Binding-site contacts:
Ligand atom C1 contacts residue HIS171 of chain 1.A at 3.8 Å.
Ligand atom O4 contacts residue HIS171 of chain 1.A at 2.9 Å.
Ligand atom C4 contacts residue HIS171 of chain 1.A at 3.9 Å.
Ligand atom O3 contacts residue UDP1 of chain 1.G at 3.1 Å (h-bond).
Ligand atom C5 contacts residue GLU241 of chain 1.A at 4.1 Å.
Ligand atom C2 contacts residue HIS171 of chain 1.A at 3.8 Å.
Ligand atom C6 contacts residue HIS171 of chain 1.A at 4.1 Å.
Ligand atom C1 contacts residue ARG206 of chain 1.A at 3.9 Å.
Ligand atom O3 contacts residue ASP264 of chain 1.A at 3.7 Å.
Ligand atom C4' contacts residue PHE174 of chain 1.A at 4.1 Å (hydrophobic).
Ligand atom O4 contacts residue GLU241 of chain 1.A at 2.6 Å (salt-bridge).
Ligand atom C6 contacts residue TRP238 of chain 1.A at 3.4 Å (hydrophobic).
Ligand atom C3 contacts residue TRP238 of chain 1.A at 3.8 Å (hydrophobic).
Ligand atom C3 contacts residue ASP264 of chain 1.A at 4.1 Å.
Ligand atom O1 contacts residue HIS171 of chain 1.A at 3.4 Å (h-bond).
Ligand atom C2 contacts residue UDP1 of chain 1.G at 3.4 Å.
Ligand atom C3 contacts residue LEU267 of chain 1.A at 3.8 Å (hydrophobic).
Ligand atom O5 contacts residue HIS171 of chain 1.A at 3.2 Å.
Ligand atom C6 contacts residue THR183 of chain 1.A at 3.4 Å.
Ligand atom C5 contacts residue HIS171 of chain 1.A at 3.9 Å.
Ligand atom O5 contacts residue PHE174 of chain 1.A at 3.8 Å.
Ligand atom C4 contacts residue LEU267 of chain 1.A at 3.5 Å (hydrophobic).
Ligand atom C1 contacts residue UDP1 of chain 1.G at 3.5 Å.
Ligand atom C4 contacts residue ASP264 of chain 1.A at 3.2 Å.
Ligand atom C4' contacts residue GLY173 of chain 1.A at 3.9 Å.
Ligand atom O6 contacts residue TRP238 of chain 1.A at 3.3 Å (h-bond).
Ligand atom O4 contacts residue ASP264 of chain 1.A at 2.6 Å (salt-bridge).
Ligand atom C4 contacts residue GLU241 of chain 1.A at 3.4 Å.
Ligand atom C6 contacts residue PHE174 of chain 1.A at 4.0 Å (hydrophobic).
Ligand atom C6 contacts residue GLU241 of chain 1.A at 3.5 Å.
Ligand atom C6 contacts residue TYR202 of chain 1.A at 3.7 Å (hydrophobic).
Ligand atom C5 contacts residue TRP238 of chain 1.A at 3.6 Å (hydrophobic).
Ligand atom O6 contacts residue THR183 of chain 1.A at 2.8 Å (h-bond).
Ligand atom O6 contacts residue PHE174 of chain 1.A at 3.4 Å.
Ligand atom O3 contacts residue LEU267 of chain 1.A at 3.7 Å.
Ligand atom C4 contacts residue TRP238 of chain 1.A at 3.6 Å (hydrophobic).
Ligand atom O4 contacts residue ARG206 of chain 1.A at 3.8 Å.
Ligand atom O5 contacts residue ARG206 of chain 1.A at 3.5 Å (salt-bridge).
Ligand atom C6 contacts residue PRO172 of chain 1.A at 3.9 Å (hydrophobic).
Ligand atom O2 contacts residue UDP1 of chain 1.G at 2.9 Å (h-bond).

Sequence of chain 1.A:
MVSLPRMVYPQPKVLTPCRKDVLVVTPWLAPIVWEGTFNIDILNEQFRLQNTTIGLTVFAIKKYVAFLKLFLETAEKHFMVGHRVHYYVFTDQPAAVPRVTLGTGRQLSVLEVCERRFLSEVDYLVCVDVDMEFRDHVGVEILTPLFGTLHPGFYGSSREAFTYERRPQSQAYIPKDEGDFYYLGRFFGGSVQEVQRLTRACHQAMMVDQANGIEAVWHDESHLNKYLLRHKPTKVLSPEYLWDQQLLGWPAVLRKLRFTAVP

A small-molecule ligand and the protein it binds are described below.
Small molecule (SMILES): C/C=C/CCCO[C@@H]1O[C@H](CO)[C@H](O)[C@H](O)[C@H]1O[C@@H]1O[C@@H](C)[C@@H](O)[C@@H](O)[C@@H]1O